Sequence of chain 1.B:
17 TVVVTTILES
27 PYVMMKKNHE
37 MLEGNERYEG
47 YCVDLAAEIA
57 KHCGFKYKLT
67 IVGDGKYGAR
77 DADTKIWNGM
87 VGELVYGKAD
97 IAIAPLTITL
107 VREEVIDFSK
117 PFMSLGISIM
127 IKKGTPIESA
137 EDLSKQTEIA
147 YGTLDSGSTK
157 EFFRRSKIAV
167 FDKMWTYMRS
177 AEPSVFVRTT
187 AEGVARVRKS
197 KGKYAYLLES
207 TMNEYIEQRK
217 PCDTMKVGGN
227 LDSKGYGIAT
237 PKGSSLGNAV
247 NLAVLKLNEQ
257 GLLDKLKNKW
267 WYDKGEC

The small molecule below binds the protein below.
Small molecule (SMILES): N[C@@H](CCC(=O)O)C(=O)O

Binding-site contacts:
Ligand atom CG contacts residue TYR73 of chain 1.B at 4.3 Å (hydrophobic).
Ligand atom CG contacts residue GLU205 of chain 1.B at 3.6 Å.
Ligand atom OE2 contacts residue THR155 of chain 1.B at 3.2 Å (h-bond).
Ligand atom CA contacts residue GLU205 of chain 1.B at 3.3 Å.
Ligand atom CG contacts residue LEU150 of chain 1.B at 3.7 Å (hydrophobic).
Ligand atom C contacts residue ARG108 of chain 1.B at 3.4 Å.
Ligand atom O contacts residue ARG108 of chain 1.B at 2.8 Å (salt-bridge).
Ligand atom N contacts residue THR103 of chain 1.B at 2.9 Å (h-bond).
Ligand atom OE2 contacts residue LEU150 of chain 1.B at 4.0 Å.
Ligand atom CA contacts residue SER154 of chain 1.B at 3.3 Å.
Ligand atom CA contacts residue PRO101 of chain 1.B at 4.1 Å (hydrophobic).
Ligand atom CA contacts residue THR103 of chain 1.B at 3.5 Å.
Ligand atom OXT contacts residue LEU102 of chain 1.B at 3.6 Å.
Ligand atom N contacts residue TYR232 of chain 1.B at 3.7 Å.
Ligand atom OE2 contacts residue GLY153 of chain 1.B at 3.6 Å.
Ligand atom N contacts residue SER154 of chain 1.B at 4.0 Å.
Ligand atom OXT contacts residue ARG108 of chain 1.B at 2.8 Å (salt-bridge).
Ligand atom OE1 contacts residue THR155 of chain 1.B at 2.6 Å (h-bond).
Ligand atom CB contacts residue TYR73 of chain 1.B at 3.5 Å (hydrophobic).
Ligand atom CD contacts residue LEU150 of chain 1.B at 4.0 Å (hydrophobic).
Ligand atom OXT contacts residue PRO101 of chain 1.B at 3.8 Å.
Ligand atom CD contacts residue THR155 of chain 1.B at 3.3 Å.
Ligand atom OE1 contacts residue GLU205 of chain 1.B at 3.7 Å.
Ligand atom N contacts residue GLU205 of chain 1.B at 2.8 Å (salt-bridge).
Ligand atom O contacts residue SER154 of chain 1.B at 2.9 Å (h-bond).
Ligand atom O contacts residue GLY153 of chain 1.B at 3.2 Å.
Ligand atom OXT contacts residue SER154 of chain 1.B at 4.0 Å.
Ligand atom C contacts residue SER154 of chain 1.B at 3.4 Å.
Ligand atom N contacts residue TYR73 of chain 1.B at 4.0 Å.
Ligand atom CD contacts residue GLU205 of chain 1.B at 3.9 Å.
Ligand atom C contacts residue TYR73 of chain 1.B at 3.6 Å (hydrophobic).
Ligand atom N contacts residue PRO101 of chain 1.B at 3.0 Å (h-bond).
Ligand atom CA contacts residue TYR73 of chain 1.B at 4.0 Å (hydrophobic).
Ligand atom OE2 contacts residue SER154 of chain 1.B at 3.2 Å (h-bond).
Ligand atom CB contacts residue GLU205 of chain 1.B at 4.0 Å.
Ligand atom O contacts residue TYR73 of chain 1.B at 3.4 Å.
Ligand atom OXT contacts residue THR103 of chain 1.B at 2.9 Å (h-bond).
Ligand atom OXT contacts residue TYR73 of chain 1.B at 3.5 Å.
Ligand atom C contacts residue THR103 of chain 1.B at 3.6 Å.
Ligand atom CB contacts residue LEU150 of chain 1.B at 4.0 Å (hydrophobic).